Sequence of chain 57.F:
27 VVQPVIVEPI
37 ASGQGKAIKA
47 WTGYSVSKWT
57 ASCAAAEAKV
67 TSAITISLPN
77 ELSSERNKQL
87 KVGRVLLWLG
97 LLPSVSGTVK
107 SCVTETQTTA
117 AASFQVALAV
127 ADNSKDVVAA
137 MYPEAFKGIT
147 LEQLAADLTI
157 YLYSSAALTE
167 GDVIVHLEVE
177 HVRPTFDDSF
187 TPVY

Binding-site contacts:
Ligand atom C5' contacts residue ARG90 of chain 57.F at 4.3 Å.
Ligand atom O4' contacts residue GLU140 of chain 57.F at 3.0 Å (salt-bridge).
Ligand atom C1' contacts residue LYS143 of chain 57.F at 3.2 Å.
Ligand atom N1 contacts residue TRP47 of chain 57.F at 3.7 Å.
Ligand atom C2' contacts residue LYS143 of chain 57.F at 3.7 Å.
Ligand atom C2' contacts residue GLU140 of chain 57.F at 3.0 Å.
Ligand atom N7 contacts residue LYS143 of chain 57.F at 3.8 Å.
Ligand atom O3' contacts residue GLU140 of chain 57.F at 4.4 Å.
Ligand atom O4' contacts residue LYS143 of chain 57.F at 4.2 Å.
Ligand atom C1' contacts residue GLU140 of chain 57.F at 2.7 Å.
Ligand atom C8 contacts residue TRP47 of chain 57.F at 3.6 Å (hydrophobic).
Ligand atom N7 contacts residue TRP47 of chain 57.F at 3.6 Å.
Ligand atom O4' contacts residue LYS143 of chain 57.F at 4.4 Å.
Ligand atom N3 contacts residue TRP47 of chain 57.F at 3.4 Å.
Ligand atom C2 contacts residue TRP47 of chain 57.F at 3.4 Å (hydrophobic).
Ligand atom C4 contacts residue TRP47 of chain 57.F at 3.3 Å (hydrophobic).
Ligand atom N9 contacts residue LYS143 of chain 57.F at 3.2 Å (salt-bridge).
Ligand atom O2' contacts residue LYS143 of chain 57.F at 3.8 Å.
Ligand atom C4' contacts residue GLU140 of chain 57.F at 3.4 Å.
Ligand atom N9 contacts residue TRP47 of chain 57.F at 3.3 Å.
Ligand atom O4' contacts residue TRP47 of chain 57.F at 3.4 Å.
Ligand atom C6 contacts residue TRP47 of chain 57.F at 3.7 Å (hydrophobic).
Ligand atom C5 contacts residue TRP47 of chain 57.F at 3.8 Å (hydrophobic).
Ligand atom C8 contacts residue LYS143 of chain 57.F at 2.7 Å.
Ligand atom N9 contacts residue GLU140 of chain 57.F at 4.1 Å.
Ligand atom N6 contacts residue TRP47 of chain 57.F at 4.2 Å.
Ligand atom C3' contacts residue GLU140 of chain 57.F at 3.8 Å.
Ligand atom C1' contacts residue TRP47 of chain 57.F at 3.7 Å (hydrophobic).
Ligand atom O2' contacts residue GLU140 of chain 57.F at 2.3 Å (salt-bridge).

A protein and the small-molecule ligand that binds it are described below.
Small molecule (SMILES): Nc1ncnc2c1ncn2[C@@H]1O[C@H]([C@@H]2O[C@@H]3[C@H](O[P](=O)(O)O2)[C@@H](CO[P](=O)(O)O[C@H]2[C@@H](O)[C@H](n4cnc5c(N)ncnc54)O[C@@H]2COP(=O)=O)O[C@H]3n2ccc(=O)[nH]c2=O)[C@@H](O[P](=O)(O)OC[C@H]2O[C@@H](n3ccc(=O)[nH]c3=O)[C@H](O)[C@@H]2O)[C@H]1O